Binding-site contacts:
Ligand atom C4 contacts residue ASN87 of chain 1.C at 4.3 Å.
Ligand atom C8 contacts residue GLU86 of chain 1.C at 3.2 Å.
Ligand atom O6 contacts residue ASN64 of chain 1.C at 3.9 Å.
Ligand atom C5 contacts residue ASN87 of chain 1.C at 3.5 Å.
Ligand atom O4 contacts residue ARG220 of chain 1.C at 3.1 Å (salt-bridge).
Ligand atom N2 contacts residue ASN87 of chain 1.C at 3.1 Å (h-bond).
Ligand atom O5 contacts residue ASN87 of chain 1.C at 2.3 Å (h-bond).
Ligand atom C6 contacts residue ARG220 of chain 1.C at 3.2 Å.
Ligand atom C7 contacts residue GLU86 of chain 1.C at 4.2 Å.
Ligand atom C3 contacts residue ASN87 of chain 1.C at 3.9 Å.
Ligand atom O6 contacts residue SER136 of chain 1.C at 3.7 Å.
Ligand atom O5 contacts residue ARG220 of chain 1.C at 4.5 Å.
Ligand atom C2 contacts residue ASN87 of chain 1.C at 2.7 Å.
Ligand atom O5 contacts residue ASN64 of chain 1.C at 4.5 Å.
Ligand atom O6 contacts residue CYS90 of chain 1.C at 3.9 Å.
Ligand atom O6 contacts residue CYS135 of chain 1.C at 4.0 Å.
Ligand atom C1 contacts residue GLU66 of chain 1.C at 4.2 Å.
Ligand atom N2 contacts residue GLU86 of chain 1.C at 4.1 Å.
Ligand atom C7 contacts residue ASN87 of chain 1.C at 4.5 Å.
Ligand atom C6 contacts residue GLU66 of chain 1.C at 4.4 Å.
Ligand atom C3 contacts residue ARG220 of chain 1.C at 4.2 Å.
Ligand atom C4 contacts residue ARG220 of chain 1.C at 3.8 Å.
Ligand atom O6 contacts residue ALA134 of chain 1.C at 3.8 Å.
Ligand atom O5 contacts residue GLU66 of chain 1.C at 3.4 Å.
Ligand atom O6 contacts residue GLU66 of chain 1.C at 4.2 Å.
Ligand atom C6 contacts residue SER136 of chain 1.C at 4.0 Å.
Ligand atom C1 contacts residue ASN87 of chain 1.C at 1.4 Å.
Ligand atom O6 contacts residue ARG220 of chain 1.C at 3.6 Å.
Ligand atom C6 contacts residue ALA134 of chain 1.C at 4.1 Å (hydrophobic).
Ligand atom C5 contacts residue ARG220 of chain 1.C at 3.2 Å.
Ligand atom O6 contacts residue ASN87 of chain 1.C at 4.5 Å.

This small molecule binds to this protein.
Small molecule (SMILES): CC(=O)N[C@@H]1[C@@H](O)[C@H](O)[C@@H](CO)O[C@H]1O

Sequence of chain 1.C:
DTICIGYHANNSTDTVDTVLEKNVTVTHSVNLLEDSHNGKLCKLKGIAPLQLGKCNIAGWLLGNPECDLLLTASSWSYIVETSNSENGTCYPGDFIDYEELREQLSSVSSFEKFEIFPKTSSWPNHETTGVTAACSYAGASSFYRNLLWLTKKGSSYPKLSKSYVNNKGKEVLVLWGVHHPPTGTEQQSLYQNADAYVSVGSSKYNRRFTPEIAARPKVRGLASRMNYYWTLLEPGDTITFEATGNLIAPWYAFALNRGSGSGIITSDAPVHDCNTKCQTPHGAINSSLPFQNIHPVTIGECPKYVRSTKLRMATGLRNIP